Sequence of chain 2.A:
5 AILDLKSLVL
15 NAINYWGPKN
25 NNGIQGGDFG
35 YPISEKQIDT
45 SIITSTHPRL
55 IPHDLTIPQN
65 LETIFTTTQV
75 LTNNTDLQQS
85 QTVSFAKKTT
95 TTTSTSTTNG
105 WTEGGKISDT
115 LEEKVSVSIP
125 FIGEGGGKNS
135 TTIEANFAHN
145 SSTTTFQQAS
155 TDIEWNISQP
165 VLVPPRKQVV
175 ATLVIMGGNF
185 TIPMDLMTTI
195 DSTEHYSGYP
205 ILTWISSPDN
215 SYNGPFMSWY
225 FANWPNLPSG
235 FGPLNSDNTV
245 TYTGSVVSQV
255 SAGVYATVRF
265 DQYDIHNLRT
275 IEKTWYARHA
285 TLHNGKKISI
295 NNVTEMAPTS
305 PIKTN

Binding-site contacts:
Ligand atom CA contacts residue ALA90 of chain 2.A at 4.4 Å (hydrophobic).
Ligand atom CA contacts residue LYS91 of chain 2.A at 4.3 Å.
Ligand atom OXT contacts residue LYS92 of chain 2.A at 3.7 Å.
Ligand atom O contacts residue LYS91 of chain 2.A at 3.5 Å.
Ligand atom C contacts residue LYS92 of chain 2.A at 3.6 Å.
Ligand atom C contacts residue LYS91 of chain 2.A at 3.8 Å.
Ligand atom OXT contacts residue LYS91 of chain 2.A at 3.4 Å (salt-bridge).
Ligand atom O contacts residue LYS92 of chain 2.A at 2.7 Å (salt-bridge).
Ligand atom C contacts residue ALA90 of chain 2.A at 4.5 Å (hydrophobic).
Ligand atom N contacts residue ALA90 of chain 2.A at 3.4 Å (h-bond).
Ligand atom O contacts residue ALA90 of chain 2.A at 3.8 Å.
Ligand atom N contacts residue LYS91 of chain 2.A at 4.0 Å.

The protein below binds the small molecule below.
Small molecule (SMILES): NCC(=O)O